Sequence of chain 1.I:
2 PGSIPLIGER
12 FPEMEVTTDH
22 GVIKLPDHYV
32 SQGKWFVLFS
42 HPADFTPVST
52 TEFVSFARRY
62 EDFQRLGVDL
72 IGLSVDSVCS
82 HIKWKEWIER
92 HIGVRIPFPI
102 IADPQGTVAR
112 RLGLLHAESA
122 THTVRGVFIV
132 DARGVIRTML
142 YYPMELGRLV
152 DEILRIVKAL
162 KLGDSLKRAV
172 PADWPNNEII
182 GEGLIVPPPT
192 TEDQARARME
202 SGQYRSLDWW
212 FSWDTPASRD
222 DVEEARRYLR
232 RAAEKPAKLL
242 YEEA

Binding-site contacts:
Ligand atom C4 contacts residue PRO189 of chain 1.I at 4.0 Å (hydrophobic).
Ligand atom C3 contacts residue THR47 of chain 1.J at 4.0 Å.
Ligand atom C5 contacts residue PRO189 of chain 1.I at 4.1 Å (hydrophobic).
Ligand atom C5 contacts residue THR47 of chain 1.J at 4.2 Å.
Ligand atom C2 contacts residue SER78 of chain 1.B at 4.5 Å.
Ligand atom C7 contacts residue ALA44 of chain 1.J at 3.8 Å (hydrophobic).
Ligand atom C3 contacts residue ALA44 of chain 1.J at 4.3 Å (hydrophobic).
Ligand atom C2 contacts residue CYS80 of chain 1.B at 2.8 Å (hydrophobic).
Ligand atom C1 contacts residue ASP45 of chain 1.J at 4.2 Å.
Ligand atom C2 contacts residue THR47 of chain 1.J at 4.4 Å.
Ligand atom O9 contacts residue SER78 of chain 1.B at 3.8 Å.
Ligand atom C1 contacts residue CYS80 of chain 1.B at 1.7 Å (hydrophobic).
Ligand atom C4 contacts residue CYS80 of chain 1.B at 4.1 Å (hydrophobic).
Ligand atom C4 contacts residue THR47 of chain 1.J at 4.0 Å.
Ligand atom C8 contacts residue ALA44 of chain 1.J at 3.4 Å (hydrophobic).
Ligand atom C1 contacts residue PHE46 of chain 1.J at 4.0 Å (hydrophobic).
Ligand atom C7 contacts residue PRO43 of chain 1.J at 4.2 Å (hydrophobic).
Ligand atom C2 contacts residue VAL79 of chain 1.B at 4.5 Å (hydrophobic).
Ligand atom O9 contacts residue VAL79 of chain 1.B at 3.3 Å (h-bond).
Ligand atom C1 contacts residue THR47 of chain 1.J at 3.5 Å.
Ligand atom O9 contacts residue CYS80 of chain 1.B at 2.9 Å (h-bond).
Ligand atom C6 contacts residue THR47 of chain 1.J at 4.3 Å.
Ligand atom C8 contacts residue THR47 of chain 1.J at 4.1 Å.
Ligand atom C6 contacts residue FLC1 of chain 1.CA at 3.2 Å.
Ligand atom C7 contacts residue THR47 of chain 1.J at 4.3 Å.
Ligand atom C3 contacts residue CYS80 of chain 1.B at 3.8 Å (hydrophobic).
Ligand atom C8 contacts residue HIS123 of chain 1.J at 3.8 Å.
Ligand atom C7 contacts residue HIS123 of chain 1.J at 3.7 Å.
Ligand atom C7 contacts residue FLC1 of chain 1.CA at 4.4 Å.
Ligand atom C5 contacts residue FLC1 of chain 1.CA at 3.4 Å.

Sequence of chain 1.B:
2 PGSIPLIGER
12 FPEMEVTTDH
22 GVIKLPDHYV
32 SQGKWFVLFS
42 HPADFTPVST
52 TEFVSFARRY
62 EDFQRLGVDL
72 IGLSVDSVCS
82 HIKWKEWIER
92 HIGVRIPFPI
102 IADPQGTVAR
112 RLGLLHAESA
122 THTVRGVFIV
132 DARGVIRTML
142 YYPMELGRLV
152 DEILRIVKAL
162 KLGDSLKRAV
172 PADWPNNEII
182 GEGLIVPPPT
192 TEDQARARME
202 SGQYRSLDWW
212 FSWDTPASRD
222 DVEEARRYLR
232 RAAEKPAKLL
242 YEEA

This protein binds this small molecule.
Small molecule (SMILES): O=C(CBr)c1ccccc1

Sequence of chain 1.J:
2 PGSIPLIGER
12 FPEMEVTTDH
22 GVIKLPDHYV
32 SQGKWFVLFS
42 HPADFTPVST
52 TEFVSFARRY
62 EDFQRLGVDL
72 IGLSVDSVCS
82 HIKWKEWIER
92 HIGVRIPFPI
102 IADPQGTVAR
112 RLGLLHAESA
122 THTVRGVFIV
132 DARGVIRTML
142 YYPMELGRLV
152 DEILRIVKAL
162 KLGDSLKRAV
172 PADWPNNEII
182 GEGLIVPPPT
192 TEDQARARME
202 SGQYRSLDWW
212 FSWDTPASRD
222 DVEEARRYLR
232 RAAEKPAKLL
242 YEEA